A small-molecule ligand and the protein it binds are described below.
Small molecule (SMILES): CC(C)(Oc1ccc(Cl)cc1)C(=O)NCCS

Sequence of chain 2.B:
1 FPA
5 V

Binding-site contacts:
Ligand atom C02 contacts residue VAL5 of chain 2.B at 3.8 Å (hydrophobic).
Ligand atom C17 contacts residue VAL5 of chain 2.B at 4.1 Å (hydrophobic).
Ligand atom CL1 contacts residue LYS127 of chain 2.A at 3.5 Å.
Ligand atom S12 contacts residue SER50 of chain 2.A at 3.8 Å.
Ligand atom C15 contacts residue VAL5 of chain 2.B at 4.0 Å (hydrophobic).
Ligand atom O06 contacts residue ILE224 of chain 2.A at 4.1 Å.
Ligand atom C16 contacts residue ILE224 of chain 2.A at 4.1 Å (hydrophobic).
Ligand atom C04 contacts residue VAL5 of chain 2.B at 4.1 Å (hydrophobic).
Ligand atom CL1 contacts residue VAL5 of chain 2.B at 4.4 Å.
Ligand atom C10 contacts residue SH91 of chain 2.G at 3.4 Å.
Ligand atom C17 contacts residue ILE173 of chain 2.A at 4.1 Å (hydrophobic).
Ligand atom C11 contacts residue SER50 of chain 2.A at 4.5 Å.
Ligand atom N09 contacts residue CYS47 of chain 2.A at 4.5 Å.
Ligand atom C17 contacts residue GLY176 of chain 2.A at 4.5 Å.
Ligand atom C14 contacts residue LEU223 of chain 2.A at 3.6 Å (hydrophobic).
Ligand atom C10 contacts residue CYS47 of chain 2.A at 3.6 Å (hydrophobic).
Ligand atom C11 contacts residue CYS47 of chain 2.A at 3.2 Å (hydrophobic).
Ligand atom CL1 contacts residue PHE124 of chain 2.A at 4.0 Å.
Ligand atom C03 contacts residue VAL5 of chain 2.B at 3.6 Å (hydrophobic).
Ligand atom C15 contacts residue ILE224 of chain 2.A at 4.3 Å (hydrophobic).
Ligand atom S12 contacts residue PHE124 of chain 2.A at 4.2 Å.
Ligand atom C16 contacts residue PRO172 of chain 2.A at 3.9 Å (hydrophobic).
Ligand atom C17 contacts residue PRO172 of chain 2.A at 3.2 Å (hydrophobic).
Ligand atom N09 contacts residue SH91 of chain 2.G at 4.0 Å.
Ligand atom C02 contacts residue PRO172 of chain 2.A at 4.3 Å (hydrophobic).
Ligand atom C03 contacts residue PHE124 of chain 2.A at 4.4 Å (hydrophobic).
Ligand atom C11 contacts residue VAL51 of chain 2.A at 3.7 Å (hydrophobic).
Ligand atom C05 contacts residue ILE224 of chain 2.A at 4.4 Å (hydrophobic).
Ligand atom C16 contacts residue VAL5 of chain 2.B at 4.5 Å (hydrophobic).
Ligand atom S12 contacts residue CYS47 of chain 2.A at 2.0 Å (h-bond).
Ligand atom CL1 contacts residue GLY176 of chain 2.A at 4.5 Å.
Ligand atom CL1 contacts residue ILE173 of chain 2.A at 4.0 Å.
Ligand atom C11 contacts residue SH91 of chain 2.G at 4.3 Å.

Sequence of chain 2.A:
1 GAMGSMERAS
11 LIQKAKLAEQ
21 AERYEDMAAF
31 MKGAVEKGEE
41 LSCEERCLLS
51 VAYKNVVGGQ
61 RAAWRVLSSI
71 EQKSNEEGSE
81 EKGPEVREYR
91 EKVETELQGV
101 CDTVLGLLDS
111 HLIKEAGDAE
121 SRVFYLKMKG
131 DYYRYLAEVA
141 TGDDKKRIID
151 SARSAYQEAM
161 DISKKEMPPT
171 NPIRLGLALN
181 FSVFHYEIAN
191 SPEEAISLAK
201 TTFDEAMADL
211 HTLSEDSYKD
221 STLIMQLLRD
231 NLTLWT